Sequence of chain 1.C:
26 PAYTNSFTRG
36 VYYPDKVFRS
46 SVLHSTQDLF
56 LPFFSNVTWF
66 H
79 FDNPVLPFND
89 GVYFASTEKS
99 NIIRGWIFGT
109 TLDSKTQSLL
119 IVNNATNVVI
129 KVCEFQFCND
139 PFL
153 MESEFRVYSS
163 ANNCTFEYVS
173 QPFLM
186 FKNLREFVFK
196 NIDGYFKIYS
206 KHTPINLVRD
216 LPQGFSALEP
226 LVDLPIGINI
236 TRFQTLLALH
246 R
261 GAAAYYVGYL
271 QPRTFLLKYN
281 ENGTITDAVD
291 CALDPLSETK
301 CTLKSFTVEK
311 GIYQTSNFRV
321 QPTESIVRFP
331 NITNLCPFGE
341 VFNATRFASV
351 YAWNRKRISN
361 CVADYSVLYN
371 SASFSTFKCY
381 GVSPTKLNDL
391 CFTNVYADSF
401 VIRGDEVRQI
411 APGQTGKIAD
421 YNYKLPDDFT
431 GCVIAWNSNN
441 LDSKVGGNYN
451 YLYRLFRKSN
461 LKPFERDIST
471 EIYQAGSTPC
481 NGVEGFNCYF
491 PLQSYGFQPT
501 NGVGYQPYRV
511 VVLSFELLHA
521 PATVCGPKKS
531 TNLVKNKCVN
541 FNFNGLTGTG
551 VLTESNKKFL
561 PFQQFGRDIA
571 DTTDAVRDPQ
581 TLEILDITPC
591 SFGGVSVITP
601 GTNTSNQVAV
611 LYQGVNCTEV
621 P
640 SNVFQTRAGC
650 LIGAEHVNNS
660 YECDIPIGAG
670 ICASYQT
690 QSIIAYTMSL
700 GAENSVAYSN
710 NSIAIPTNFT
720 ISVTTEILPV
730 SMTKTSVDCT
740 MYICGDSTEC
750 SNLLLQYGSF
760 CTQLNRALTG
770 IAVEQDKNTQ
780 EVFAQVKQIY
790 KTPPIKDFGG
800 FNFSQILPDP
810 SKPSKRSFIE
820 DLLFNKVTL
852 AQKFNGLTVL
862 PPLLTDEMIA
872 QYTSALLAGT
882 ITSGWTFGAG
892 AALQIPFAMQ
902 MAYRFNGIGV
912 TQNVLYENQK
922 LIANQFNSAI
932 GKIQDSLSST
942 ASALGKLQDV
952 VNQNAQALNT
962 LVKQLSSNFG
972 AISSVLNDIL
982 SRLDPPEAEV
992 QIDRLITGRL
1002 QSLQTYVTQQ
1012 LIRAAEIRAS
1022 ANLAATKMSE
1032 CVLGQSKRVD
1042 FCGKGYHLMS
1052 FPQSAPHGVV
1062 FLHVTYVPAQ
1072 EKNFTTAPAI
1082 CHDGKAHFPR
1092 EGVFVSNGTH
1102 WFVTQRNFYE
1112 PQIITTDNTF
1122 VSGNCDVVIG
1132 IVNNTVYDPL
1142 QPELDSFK

Binding-site contacts:
Ligand atom O6 contacts residue GLY1131 of chain 1.A at 4.4 Å.
Ligand atom N2 contacts residue ASN709 of chain 1.A at 3.0 Å (h-bond).
Ligand atom C2 contacts residue ASP796 of chain 1.C at 4.4 Å.
Ligand atom C1 contacts residue ASN709 of chain 1.A at 1.4 Å.
Ligand atom C2 contacts residue ASN709 of chain 1.A at 2.6 Å.
Ligand atom O5 contacts residue ASN709 of chain 1.A at 2.4 Å (h-bond).
Ligand atom C1 contacts residue ASP796 of chain 1.C at 3.6 Å.
Ligand atom O7 contacts residue ASN709 of chain 1.A at 4.0 Å.
Ligand atom O6 contacts residue ILE1130 of chain 1.A at 4.3 Å.
Ligand atom C5 contacts residue ASN709 of chain 1.A at 3.6 Å.
Ligand atom C3 contacts residue ASN709 of chain 1.A at 3.9 Å.
Ligand atom C7 contacts residue ASN709 of chain 1.A at 3.9 Å.
Ligand atom N2 contacts residue ASP796 of chain 1.C at 4.0 Å.
Ligand atom C4 contacts residue ASN709 of chain 1.A at 4.3 Å.

This small molecule binds to this protein.
Small molecule (SMILES): CC(=O)N[C@@H]1[C@@H](O)[C@H](O)[C@@H](CO)O[C@H]1O

Sequence of chain 1.A:
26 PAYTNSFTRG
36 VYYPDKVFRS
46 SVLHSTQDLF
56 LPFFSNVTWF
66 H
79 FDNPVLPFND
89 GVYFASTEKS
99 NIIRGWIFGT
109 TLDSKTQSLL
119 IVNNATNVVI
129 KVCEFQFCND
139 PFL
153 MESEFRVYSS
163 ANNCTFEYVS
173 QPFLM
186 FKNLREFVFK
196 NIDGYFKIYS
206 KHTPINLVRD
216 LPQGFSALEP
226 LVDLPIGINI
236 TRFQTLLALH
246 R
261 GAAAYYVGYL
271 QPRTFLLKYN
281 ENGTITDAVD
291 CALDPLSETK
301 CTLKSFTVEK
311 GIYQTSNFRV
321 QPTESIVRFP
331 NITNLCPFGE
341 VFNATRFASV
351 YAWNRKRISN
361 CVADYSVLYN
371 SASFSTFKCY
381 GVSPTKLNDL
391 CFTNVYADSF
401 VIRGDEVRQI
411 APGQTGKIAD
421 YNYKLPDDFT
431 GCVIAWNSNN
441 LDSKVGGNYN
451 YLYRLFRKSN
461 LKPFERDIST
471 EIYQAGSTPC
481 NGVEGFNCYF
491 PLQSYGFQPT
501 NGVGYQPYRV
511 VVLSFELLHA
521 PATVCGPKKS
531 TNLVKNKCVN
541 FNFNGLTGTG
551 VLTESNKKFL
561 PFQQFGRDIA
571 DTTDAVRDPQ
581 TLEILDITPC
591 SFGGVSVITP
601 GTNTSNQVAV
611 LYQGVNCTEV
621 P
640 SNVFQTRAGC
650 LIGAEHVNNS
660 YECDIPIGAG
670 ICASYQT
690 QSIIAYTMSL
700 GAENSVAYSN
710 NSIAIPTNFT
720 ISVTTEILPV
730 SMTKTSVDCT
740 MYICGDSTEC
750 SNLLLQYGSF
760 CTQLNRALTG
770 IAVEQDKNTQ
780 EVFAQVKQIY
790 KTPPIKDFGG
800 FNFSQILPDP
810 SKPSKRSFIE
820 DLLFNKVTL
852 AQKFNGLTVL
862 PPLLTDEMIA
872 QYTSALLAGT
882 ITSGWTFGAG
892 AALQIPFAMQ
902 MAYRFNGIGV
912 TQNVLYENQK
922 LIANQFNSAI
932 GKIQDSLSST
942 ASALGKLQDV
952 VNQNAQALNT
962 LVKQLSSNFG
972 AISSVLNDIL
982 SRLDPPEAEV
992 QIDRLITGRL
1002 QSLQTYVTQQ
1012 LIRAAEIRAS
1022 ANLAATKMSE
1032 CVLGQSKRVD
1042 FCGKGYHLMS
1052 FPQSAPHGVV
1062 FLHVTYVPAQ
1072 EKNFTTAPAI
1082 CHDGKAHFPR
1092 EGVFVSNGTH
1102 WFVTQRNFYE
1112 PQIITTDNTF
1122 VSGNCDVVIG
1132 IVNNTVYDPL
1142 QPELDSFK